The protein below binds the small molecule below.
Small molecule (SMILES): CC(=O)N[C@H]1[C@H](O[C@H]2[C@H](O)[C@@H](NC(C)=O)CO[C@@H]2CO)O[C@H](CO)[C@@H](O)[C@@H]1O

Sequence of chain 1.M:
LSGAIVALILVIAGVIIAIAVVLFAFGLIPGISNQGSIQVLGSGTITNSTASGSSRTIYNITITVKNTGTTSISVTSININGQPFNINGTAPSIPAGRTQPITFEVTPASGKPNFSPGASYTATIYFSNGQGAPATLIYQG

Binding-site contacts:
Ligand atom C8 contacts residue ASN60 of chain 1.M at 4.3 Å.
Ligand atom C7 contacts residue SER49 of chain 1.M at 4.0 Å.
Ligand atom O5 contacts residue ASN60 of chain 1.M at 2.3 Å (h-bond).
Ligand atom C8 contacts residue ASN48 of chain 1.M at 4.1 Å.
Ligand atom C8 contacts residue SER49 of chain 1.M at 3.9 Å.
Ligand atom C6 contacts residue GLU105 of chain 1.M at 4.2 Å.
Ligand atom N2 contacts residue SER49 of chain 1.M at 3.5 Å (h-bond).
Ligand atom C4 contacts residue ASN60 of chain 1.M at 4.2 Å.
Ligand atom N2 contacts residue ASN60 of chain 1.M at 2.8 Å (h-bond).
Ligand atom C2 contacts residue ASN60 of chain 1.M at 2.4 Å.
Ligand atom C3 contacts residue ASN60 of chain 1.M at 3.7 Å.
Ligand atom C8 contacts residue THR47 of chain 1.M at 3.8 Å.
Ligand atom O6 contacts residue GLU105 of chain 1.M at 4.1 Å.
Ligand atom C1 contacts residue GLU105 of chain 1.M at 3.8 Å.
Ligand atom O7 contacts residue ASN60 of chain 1.M at 3.0 Å (h-bond).
Ligand atom C5 contacts residue GLU105 of chain 1.M at 3.6 Å.
Ligand atom C7 contacts residue ASN60 of chain 1.M at 3.1 Å.
Ligand atom C5 contacts residue ASN60 of chain 1.M at 3.6 Å.
Ligand atom C2 contacts residue SER49 of chain 1.M at 4.3 Å.
Ligand atom C1 contacts residue SER49 of chain 1.M at 4.1 Å.
Ligand atom O5 contacts residue GLU105 of chain 1.M at 3.8 Å.
Ligand atom C1 contacts residue ASN60 of chain 1.M at 1.4 Å.